The protein below binds the small molecule below.
Small molecule (SMILES): CC(=O)N[C@@H]1[C@@H](O)[C@H](O)[C@@H](CO)O[C@H]1O

Binding-site contacts:
Ligand atom C5 contacts residue ASN1074 of chain 1.B at 3.6 Å.
Ligand atom N2 contacts residue ASN1074 of chain 1.B at 3.1 Å (h-bond).
Ligand atom C4 contacts residue ASN1074 of chain 1.B at 4.2 Å.
Ligand atom C2 contacts residue ASN1074 of chain 1.B at 2.6 Å.
Ligand atom C1 contacts residue ASN1074 of chain 1.B at 1.4 Å.
Ligand atom C8 contacts residue THR1076 of chain 1.B at 3.4 Å.
Ligand atom O5 contacts residue ASN1074 of chain 1.B at 2.3 Å (h-bond).
Ligand atom C7 contacts residue ASN1074 of chain 1.B at 4.1 Å.
Ligand atom C8 contacts residue PHE1075 of chain 1.B at 4.3 Å (hydrophobic).
Ligand atom C3 contacts residue ASN1074 of chain 1.B at 3.9 Å.
Ligand atom C8 contacts residue ASN1074 of chain 1.B at 4.4 Å.

Sequence of chain 1.B:
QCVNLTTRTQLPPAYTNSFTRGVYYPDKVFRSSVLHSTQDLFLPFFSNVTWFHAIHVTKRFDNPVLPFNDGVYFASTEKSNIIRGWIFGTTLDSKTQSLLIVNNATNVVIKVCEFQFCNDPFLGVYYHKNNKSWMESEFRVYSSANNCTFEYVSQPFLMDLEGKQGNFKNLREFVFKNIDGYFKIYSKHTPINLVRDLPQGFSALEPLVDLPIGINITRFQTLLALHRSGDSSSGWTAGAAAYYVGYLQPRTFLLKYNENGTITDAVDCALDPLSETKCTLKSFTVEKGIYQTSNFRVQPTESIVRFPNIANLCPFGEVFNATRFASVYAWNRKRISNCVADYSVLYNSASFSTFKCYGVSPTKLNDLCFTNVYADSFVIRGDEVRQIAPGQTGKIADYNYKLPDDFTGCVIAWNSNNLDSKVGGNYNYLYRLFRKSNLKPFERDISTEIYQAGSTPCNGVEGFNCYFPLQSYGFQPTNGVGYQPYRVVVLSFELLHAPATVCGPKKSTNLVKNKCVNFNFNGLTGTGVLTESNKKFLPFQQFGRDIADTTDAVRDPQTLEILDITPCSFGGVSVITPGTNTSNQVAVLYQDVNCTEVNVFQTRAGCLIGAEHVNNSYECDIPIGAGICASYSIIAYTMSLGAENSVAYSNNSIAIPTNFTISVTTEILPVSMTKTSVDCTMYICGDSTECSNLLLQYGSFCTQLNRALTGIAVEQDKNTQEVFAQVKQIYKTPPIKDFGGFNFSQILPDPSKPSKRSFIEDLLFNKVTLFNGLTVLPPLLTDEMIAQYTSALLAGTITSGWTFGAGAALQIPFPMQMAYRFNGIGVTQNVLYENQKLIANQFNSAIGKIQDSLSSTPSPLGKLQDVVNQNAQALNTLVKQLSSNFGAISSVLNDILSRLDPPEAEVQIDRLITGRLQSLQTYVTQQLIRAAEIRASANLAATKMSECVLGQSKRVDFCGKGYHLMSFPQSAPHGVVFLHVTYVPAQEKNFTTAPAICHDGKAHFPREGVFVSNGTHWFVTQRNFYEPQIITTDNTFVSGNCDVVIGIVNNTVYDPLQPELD